This protein binds this small molecule.
Small molecule (SMILES): O=C(O)CCC(=O)C(=O)O

Binding-site contacts:
Ligand atom O5 contacts residue HIS273 of chain 1.A at 3.2 Å.
Ligand atom C3 contacts residue LEU194 of chain 1.A at 3.9 Å (hydrophobic).
Ligand atom O2 contacts residue ALA292 of chain 1.A at 4.0 Å.
Ligand atom C5 contacts residue TYR196 of chain 1.A at 3.6 Å (hydrophobic).
Ligand atom O2 contacts residue ARG192 of chain 1.A at 2.9 Å (salt-bridge).
Ligand atom C2 contacts residue HIS216 of chain 1.A at 3.7 Å.
Ligand atom O4 contacts residue SER290 of chain 1.A at 2.7 Å (h-bond).
Ligand atom O1 contacts residue ARG192 of chain 1.A at 3.8 Å.
Ligand atom C3 contacts residue TYR196 of chain 1.A at 3.6 Å (hydrophobic).
Ligand atom O3 contacts residue SER290 of chain 1.A at 4.0 Å.
Ligand atom C1 contacts residue NI1 of chain 1.E at 2.9 Å.
Ligand atom C5 contacts residue VAL275 of chain 1.A at 3.5 Å (hydrophobic).
Ligand atom C5 contacts residue LEU225 of chain 1.A at 3.9 Å (hydrophobic).
Ligand atom O3 contacts residue LEU233 of chain 1.A at 4.0 Å.
Ligand atom O4 contacts residue LEU194 of chain 1.A at 3.8 Å.
Ligand atom C1 contacts residue HMU1 of chain 1.G at 3.6 Å.
Ligand atom O1 contacts residue NI1 of chain 1.E at 2.2 Å (h-bond).
Ligand atom C1 contacts residue ARG192 of chain 1.A at 3.7 Å.
Ligand atom O3 contacts residue LEU225 of chain 1.A at 3.5 Å.
Ligand atom O1 contacts residue PHE294 of chain 1.A at 3.4 Å.
Ligand atom C1 contacts residue PHE294 of chain 1.A at 3.8 Å (hydrophobic).
Ligand atom O4 contacts residue ARG288 of chain 1.A at 3.0 Å (salt-bridge).
Ligand atom O5 contacts residue NI1 of chain 1.E at 2.1 Å (h-bond).
Ligand atom O1 contacts residue HMU1 of chain 1.G at 2.6 Å (h-bond).
Ligand atom C2 contacts residue NI1 of chain 1.E at 2.8 Å.
Ligand atom O3 contacts residue VAL275 of chain 1.A at 3.8 Å.
Ligand atom O1 contacts residue HIS216 of chain 1.A at 3.0 Å (h-bond).
Ligand atom O4 contacts residue VAL275 of chain 1.A at 3.8 Å.
Ligand atom O2 contacts residue PHE294 of chain 1.A at 3.6 Å.
Ligand atom O5 contacts residue HIS216 of chain 1.A at 3.1 Å (h-bond).
Ligand atom O2 contacts residue LEU194 of chain 1.A at 3.6 Å.
Ligand atom O2 contacts residue HMU1 of chain 1.G at 4.0 Å.
Ligand atom O1 contacts residue ASP218 of chain 1.A at 3.4 Å (salt-bridge).
Ligand atom C4 contacts residue LEU225 of chain 1.A at 3.8 Å (hydrophobic).
Ligand atom C5 contacts residue ARG288 of chain 1.A at 3.5 Å.
Ligand atom C5 contacts residue SER290 of chain 1.A at 3.6 Å.
Ligand atom O3 contacts residue ARG288 of chain 1.A at 2.7 Å (salt-bridge).
Ligand atom C1 contacts residue HIS216 of chain 1.A at 3.6 Å.
Ligand atom C4 contacts residue VAL275 of chain 1.A at 3.6 Å (hydrophobic).
Ligand atom O4 contacts residue TYR196 of chain 1.A at 2.7 Å (h-bond).

Sequence of chain 1.A:
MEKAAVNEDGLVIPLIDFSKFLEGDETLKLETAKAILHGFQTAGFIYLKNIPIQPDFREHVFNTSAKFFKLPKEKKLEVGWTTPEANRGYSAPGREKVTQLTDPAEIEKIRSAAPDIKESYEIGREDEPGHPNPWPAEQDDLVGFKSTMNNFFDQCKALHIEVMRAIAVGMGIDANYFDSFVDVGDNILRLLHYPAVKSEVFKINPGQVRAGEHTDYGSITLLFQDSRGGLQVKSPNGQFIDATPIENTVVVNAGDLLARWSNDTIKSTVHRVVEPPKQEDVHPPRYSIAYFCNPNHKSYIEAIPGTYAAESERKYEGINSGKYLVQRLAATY